Sequence of chain 1.A:
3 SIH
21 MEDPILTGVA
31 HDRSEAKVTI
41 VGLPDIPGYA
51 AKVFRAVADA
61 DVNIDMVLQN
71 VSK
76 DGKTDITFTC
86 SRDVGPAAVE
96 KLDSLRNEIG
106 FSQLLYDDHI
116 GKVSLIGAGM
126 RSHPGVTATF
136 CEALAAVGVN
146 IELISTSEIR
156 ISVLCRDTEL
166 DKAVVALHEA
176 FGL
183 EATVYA

Binding-site contacts:
Ligand atom OXT contacts residue GLY48 of chain 2.A at 4.0 Å.
Ligand atom O contacts residue GLY48 of chain 2.A at 3.2 Å (h-bond).
Ligand atom CB contacts residue ALA50 of chain 2.A at 3.6 Å (hydrophobic).
Ligand atom OXT contacts residue VAL144 of chain 1.A at 4.1 Å.
Ligand atom N contacts residue ILE146 of chain 1.A at 2.7 Å (h-bond).
Ligand atom OG1 contacts residue ILE146 of chain 1.A at 3.3 Å (h-bond).
Ligand atom CB contacts residue ILE146 of chain 1.A at 4.1 Å (hydrophobic).
Ligand atom N contacts residue ILE46 of chain 2.A at 3.9 Å.
Ligand atom C contacts residue GLY48 of chain 2.A at 3.8 Å.
Ligand atom CA contacts residue PRO44 of chain 2.A at 4.1 Å (hydrophobic).
Ligand atom O contacts residue ILE46 of chain 2.A at 3.4 Å (h-bond).
Ligand atom N contacts residue ASN145 of chain 1.A at 2.7 Å (h-bond).
Ligand atom N contacts residue ASP45 of chain 2.A at 2.8 Å (salt-bridge).
Ligand atom OG1 contacts residue ALA50 of chain 2.A at 3.5 Å.
Ligand atom CA contacts residue ASN145 of chain 1.A at 3.7 Å.
Ligand atom O contacts residue TYR49 of chain 2.A at 2.9 Å (h-bond).
Ligand atom C contacts residue ASN145 of chain 1.A at 3.9 Å.
Ligand atom C contacts residue ILE146 of chain 1.A at 4.0 Å (hydrophobic).
Ligand atom OXT contacts residue ILE146 of chain 1.A at 2.9 Å (h-bond).
Ligand atom CA contacts residue ASP45 of chain 2.A at 3.9 Å.
Ligand atom O contacts residue PRO47 of chain 2.A at 3.9 Å.
Ligand atom C contacts residue ILE46 of chain 2.A at 3.3 Å (hydrophobic).
Ligand atom OXT contacts residue ASN145 of chain 1.A at 3.3 Å (h-bond).
Ligand atom CA contacts residue ILE146 of chain 1.A at 3.9 Å (hydrophobic).
Ligand atom O contacts residue ALA50 of chain 2.A at 2.8 Å (h-bond).
Ligand atom C contacts residue PRO47 of chain 2.A at 4.0 Å (hydrophobic).
Ligand atom CG2 contacts residue PRO44 of chain 2.A at 3.8 Å (hydrophobic).
Ligand atom CG2 contacts residue THR79 of chain 2.A at 3.3 Å.
Ligand atom CB contacts residue GLN69 of chain 2.A at 3.5 Å.
Ligand atom CB contacts residue LEU43 of chain 2.A at 4.3 Å (hydrophobic).
Ligand atom C contacts residue ALA50 of chain 2.A at 3.8 Å (hydrophobic).
Ligand atom OG1 contacts residue GLN69 of chain 2.A at 2.5 Å (h-bond).
Ligand atom CG2 contacts residue ASP45 of chain 2.A at 3.9 Å.
Ligand atom C contacts residue TYR49 of chain 2.A at 3.9 Å (hydrophobic).
Ligand atom CG2 contacts residue GLN69 of chain 2.A at 3.3 Å.
Ligand atom OXT contacts residue PRO47 of chain 2.A at 3.7 Å.
Ligand atom CA contacts residue ILE46 of chain 2.A at 3.3 Å (hydrophobic).
Ligand atom OXT contacts residue ILE46 of chain 2.A at 3.8 Å.
Ligand atom CG2 contacts residue LEU43 of chain 2.A at 3.9 Å (hydrophobic).
Ligand atom CA contacts residue ALA50 of chain 2.A at 4.2 Å (hydrophobic).

Sequence of chain 2.A:
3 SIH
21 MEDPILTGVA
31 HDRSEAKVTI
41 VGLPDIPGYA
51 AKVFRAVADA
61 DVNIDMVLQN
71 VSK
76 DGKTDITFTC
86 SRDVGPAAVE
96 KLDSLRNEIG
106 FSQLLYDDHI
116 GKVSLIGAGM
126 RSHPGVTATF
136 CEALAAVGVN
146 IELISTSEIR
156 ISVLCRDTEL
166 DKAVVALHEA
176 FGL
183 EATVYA

This small molecule binds to this protein.
Small molecule (SMILES): C[C@@H](O)[C@H](N)C(=O)O